This protein binds this small molecule.
Small molecule (SMILES): N[C@@H](CC(=O)O)C(=O)O

Binding-site contacts:
Ligand atom OD2 contacts residue THR97 of chain 1.A at 2.9 Å (h-bond).
Ligand atom C contacts residue ASP98 of chain 1.A at 3.8 Å.
Ligand atom N contacts residue GLN67 of chain 1.A at 2.9 Å (h-bond).
Ligand atom CB contacts residue GLU291 of chain 1.B at 3.8 Å.
Ligand atom OD2 contacts residue ALA122 of chain 1.A at 3.9 Å.
Ligand atom OXT contacts residue THR20 of chain 1.A at 3.9 Å.
Ligand atom OXT contacts residue SER66 of chain 1.A at 2.8 Å (h-bond).
Ligand atom CA contacts residue VAL35 of chain 1.A at 3.9 Å (hydrophobic).
Ligand atom OD1 contacts residue THR97 of chain 1.A at 2.6 Å (h-bond).
Ligand atom N contacts residue GLU291 of chain 1.B at 2.6 Å (salt-bridge).
Ligand atom CG contacts residue THR97 of chain 1.A at 2.9 Å.
Ligand atom OXT contacts residue VAL35 of chain 1.A at 3.4 Å.
Ligand atom N contacts residue ASP98 of chain 1.A at 2.8 Å (salt-bridge).
Ligand atom CG contacts residue ALA122 of chain 1.A at 3.9 Å (hydrophobic).
Ligand atom CG contacts residue THR20 of chain 1.A at 2.8 Å.
Ligand atom OXT contacts residue GLY19 of chain 1.A at 3.2 Å.
Ligand atom CB contacts residue THR97 of chain 1.A at 3.6 Å.
Ligand atom O contacts residue THR97 of chain 1.A at 3.2 Å (h-bond).
Ligand atom C contacts residue GLY96 of chain 1.A at 3.5 Å.
Ligand atom CB contacts residue ASP98 of chain 1.A at 3.4 Å.
Ligand atom OXT contacts residue GLN67 of chain 1.A at 3.6 Å (h-bond).
Ligand atom O contacts residue SER66 of chain 1.A at 2.6 Å (h-bond).
Ligand atom OD1 contacts residue THR20 of chain 1.A at 3.1 Å (h-bond).
Ligand atom CB contacts residue TYR33 of chain 1.A at 3.9 Å (hydrophobic).
Ligand atom O contacts residue ASP98 of chain 1.A at 3.0 Å (salt-bridge).
Ligand atom C contacts residue SER66 of chain 1.A at 3.5 Å.
Ligand atom N contacts residue ASN256 of chain 1.B at 3.6 Å (h-bond).
Ligand atom C contacts residue THR97 of chain 1.A at 3.8 Å.
Ligand atom CA contacts residue THR20 of chain 1.A at 3.2 Å.
Ligand atom OXT contacts residue GLY65 of chain 1.A at 3.3 Å.
Ligand atom OD1 contacts residue ALA122 of chain 1.A at 3.1 Å (h-bond).
Ligand atom OD2 contacts residue GLY96 of chain 1.A at 3.3 Å.
Ligand atom CB contacts residue THR20 of chain 1.A at 3.0 Å.
Ligand atom CA contacts residue ASP98 of chain 1.A at 3.6 Å.
Ligand atom CA contacts residue GLU291 of chain 1.B at 3.5 Å.
Ligand atom CA contacts residue GLN67 of chain 1.A at 3.8 Å.
Ligand atom OXT contacts residue GLY96 of chain 1.A at 3.2 Å.
Ligand atom C contacts residue GLN67 of chain 1.A at 3.5 Å.
Ligand atom OD2 contacts residue THR20 of chain 1.A at 2.9 Å (h-bond).
Ligand atom O contacts residue GLY96 of chain 1.A at 3.3 Å.

Sequence of chain 1.A:
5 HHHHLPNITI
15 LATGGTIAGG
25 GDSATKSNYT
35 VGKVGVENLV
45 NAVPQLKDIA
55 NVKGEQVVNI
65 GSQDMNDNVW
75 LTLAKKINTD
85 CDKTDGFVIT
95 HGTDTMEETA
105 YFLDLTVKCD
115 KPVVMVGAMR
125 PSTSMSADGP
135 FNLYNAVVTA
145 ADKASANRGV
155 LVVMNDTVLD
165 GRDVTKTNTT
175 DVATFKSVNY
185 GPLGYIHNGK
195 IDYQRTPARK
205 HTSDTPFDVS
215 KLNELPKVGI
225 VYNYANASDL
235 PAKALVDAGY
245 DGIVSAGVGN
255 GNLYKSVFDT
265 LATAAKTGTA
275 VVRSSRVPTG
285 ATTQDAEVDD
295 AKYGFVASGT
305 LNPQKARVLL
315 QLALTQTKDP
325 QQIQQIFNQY

Sequence of chain 1.B:
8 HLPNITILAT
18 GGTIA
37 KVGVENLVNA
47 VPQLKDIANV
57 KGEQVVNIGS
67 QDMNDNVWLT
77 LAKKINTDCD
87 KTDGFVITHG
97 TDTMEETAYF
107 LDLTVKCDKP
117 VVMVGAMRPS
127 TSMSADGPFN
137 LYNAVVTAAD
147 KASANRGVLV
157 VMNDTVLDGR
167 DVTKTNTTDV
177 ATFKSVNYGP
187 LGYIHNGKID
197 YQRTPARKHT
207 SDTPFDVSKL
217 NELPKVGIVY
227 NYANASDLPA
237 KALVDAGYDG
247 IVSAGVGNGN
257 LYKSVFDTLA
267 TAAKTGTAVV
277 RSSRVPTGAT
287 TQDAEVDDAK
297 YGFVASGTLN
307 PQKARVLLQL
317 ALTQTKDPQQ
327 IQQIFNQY